This small molecule binds to this protein.
Small molecule (SMILES): N[C@@H](CC(=O)O)C(=O)O

Binding-site contacts:
Ligand atom CA contacts residue VAL355 of chain 1.A at 4.0 Å (hydrophobic).
Ligand atom CG contacts residue ASP394 of chain 1.A at 3.8 Å.
Ligand atom O contacts residue SER277 of chain 1.A at 3.9 Å.
Ligand atom CB contacts residue THR314 of chain 1.A at 3.8 Å.
Ligand atom CG contacts residue ALA358 of chain 1.A at 4.0 Å (hydrophobic).
Ligand atom OD2 contacts residue ARG397 of chain 1.A at 2.4 Å (salt-bridge).
Ligand atom CA contacts residue ASP394 of chain 1.A at 3.4 Å.
Ligand atom CG contacts residue GLY359 of chain 1.A at 3.2 Å.
Ligand atom CG contacts residue THR352 of chain 1.A at 3.9 Å.
Ligand atom OD1 contacts residue ALA358 of chain 1.A at 2.8 Å (h-bond).
Ligand atom N contacts residue VAL355 of chain 1.A at 3.3 Å (h-bond).
Ligand atom O contacts residue GLY354 of chain 1.A at 2.9 Å (h-bond).
Ligand atom O contacts residue VAL355 of chain 1.A at 4.0 Å.
Ligand atom N contacts residue ARG276 of chain 1.A at 2.9 Å (salt-bridge).
Ligand atom C contacts residue THR398 of chain 1.A at 3.6 Å.
Ligand atom CB contacts residue VAL355 of chain 1.A at 3.8 Å (hydrophobic).
Ligand atom O contacts residue SER278 of chain 1.A at 3.0 Å (h-bond).
Ligand atom OD1 contacts residue GLY359 of chain 1.A at 2.4 Å (h-bond).
Ligand atom OD1 contacts residue ASP394 of chain 1.A at 4.0 Å.
Ligand atom N contacts residue ASP394 of chain 1.A at 2.9 Å (salt-bridge).
Ligand atom O contacts residue ARG276 of chain 1.A at 4.0 Å.
Ligand atom C contacts residue SER278 of chain 1.A at 3.8 Å.
Ligand atom OD1 contacts residue ARG397 of chain 1.A at 3.1 Å (salt-bridge).
Ligand atom OXT contacts residue ASN401 of chain 1.A at 2.7 Å (h-bond).
Ligand atom OD2 contacts residue GLY359 of chain 1.A at 3.6 Å (h-bond).
Ligand atom OD1 contacts residue VAL355 of chain 1.A at 3.9 Å.
Ligand atom CG contacts residue THR314 of chain 1.A at 3.7 Å.
Ligand atom CB contacts residue THR352 of chain 1.A at 4.0 Å.
Ligand atom N contacts residue PRO356 of chain 1.A at 3.7 Å.
Ligand atom CG contacts residue ARG397 of chain 1.A at 3.3 Å.
Ligand atom C contacts residue ASN401 of chain 1.A at 3.6 Å.
Ligand atom CB contacts residue ALA353 of chain 1.A at 3.7 Å (hydrophobic).
Ligand atom OD2 contacts residue THR314 of chain 1.A at 2.9 Å (h-bond).
Ligand atom OD2 contacts residue ASP394 of chain 1.A at 3.8 Å.
Ligand atom OD1 contacts residue GLY357 of chain 1.A at 3.6 Å.
Ligand atom OXT contacts residue THR398 of chain 1.A at 3.5 Å.
Ligand atom CA contacts residue ASN401 of chain 1.A at 4.0 Å.
Ligand atom OXT contacts residue SER278 of chain 1.A at 3.3 Å.
Ligand atom CA contacts residue THR398 of chain 1.A at 3.4 Å.
Ligand atom N contacts residue THR398 of chain 1.A at 3.2 Å (h-bond).

Sequence of chain 1.A:
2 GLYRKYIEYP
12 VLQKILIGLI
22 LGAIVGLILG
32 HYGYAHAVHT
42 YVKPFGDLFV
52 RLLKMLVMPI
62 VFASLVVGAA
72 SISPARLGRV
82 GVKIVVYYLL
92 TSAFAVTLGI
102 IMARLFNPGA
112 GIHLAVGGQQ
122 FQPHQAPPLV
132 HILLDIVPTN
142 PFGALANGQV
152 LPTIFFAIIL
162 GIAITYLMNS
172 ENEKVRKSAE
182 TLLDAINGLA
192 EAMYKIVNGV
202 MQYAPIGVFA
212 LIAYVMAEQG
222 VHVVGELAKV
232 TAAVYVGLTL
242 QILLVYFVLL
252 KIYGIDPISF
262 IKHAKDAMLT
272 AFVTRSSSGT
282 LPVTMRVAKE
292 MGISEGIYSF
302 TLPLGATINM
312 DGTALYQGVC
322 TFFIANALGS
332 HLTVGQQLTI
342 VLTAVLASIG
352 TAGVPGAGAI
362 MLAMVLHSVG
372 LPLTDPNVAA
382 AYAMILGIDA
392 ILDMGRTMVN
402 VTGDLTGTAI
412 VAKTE